The protein below binds the small molecule below.
Small molecule (SMILES): Cc1cn([C@H]2C[C@H](O[P](=O)(O)OC[C@H]3O[C@@H](n4cc(C)c(=O)[nH]c4=O)C[C@@H]3O)[C@@H](CO[P](=O)(O)O[C@H]3C[C@H](n4ccc(=O)[nH]c4=O)O[C@@H]3COP(=O)=O)O2)c(=O)[nH]c1=O

Sequence of chain 28.A:
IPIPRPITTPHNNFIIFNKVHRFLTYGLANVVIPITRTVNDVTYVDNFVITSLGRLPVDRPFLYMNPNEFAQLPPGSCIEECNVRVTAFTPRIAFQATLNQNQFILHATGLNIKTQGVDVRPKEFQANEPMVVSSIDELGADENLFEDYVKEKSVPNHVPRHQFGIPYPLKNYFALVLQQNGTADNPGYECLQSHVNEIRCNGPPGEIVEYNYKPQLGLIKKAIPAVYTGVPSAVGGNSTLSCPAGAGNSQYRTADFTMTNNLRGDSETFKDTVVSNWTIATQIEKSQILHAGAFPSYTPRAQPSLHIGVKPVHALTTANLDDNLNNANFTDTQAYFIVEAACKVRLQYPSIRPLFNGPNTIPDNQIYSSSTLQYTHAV

Binding-site contacts:
Ligand atom O2 contacts residue PRO334 of chain 28.A at 3.8 Å.
Ligand atom C6 contacts residue GLY98 of chain 28.A at 4.1 Å.
Ligand atom C2' contacts residue LEU328 of chain 28.A at 3.7 Å (hydrophobic).
Ligand atom N1 contacts residue PHE333 of chain 28.A at 3.8 Å.
Ligand atom OP1 contacts residue ARG391 of chain 28.A at 3.8 Å.
Ligand atom C2 contacts residue LEU328 of chain 28.A at 3.0 Å (hydrophobic).
Ligand atom C1' contacts residue LEU328 of chain 28.A at 3.9 Å (hydrophobic).
Ligand atom OP2 contacts residue ARG391 of chain 28.A at 3.9 Å.
Ligand atom C4' contacts residue LEU328 of chain 28.A at 4.1 Å (hydrophobic).
Ligand atom O3' contacts residue PHE333 of chain 28.A at 3.5 Å.
Ligand atom N3 contacts residue LEU328 of chain 28.A at 3.9 Å.
Ligand atom O5' contacts residue PHE333 of chain 28.A at 3.8 Å.
Ligand atom O4 contacts residue ALA259 of chain 28.A at 3.2 Å.
Ligand atom OP2 contacts residue GLU102 of chain 28.A at 3.5 Å (salt-bridge).
Ligand atom C4 contacts residue PRO334 of chain 28.A at 3.6 Å (hydrophobic).
Ligand atom OP2 contacts residue GLN252 of chain 28.A at 4.1 Å.
Ligand atom C4' contacts residue GLN252 of chain 28.A at 3.5 Å.
Ligand atom C5' contacts residue GLN252 of chain 28.A at 3.4 Å.
Ligand atom O2 contacts residue LEU328 of chain 28.A at 2.2 Å.
Ligand atom O4' contacts residue PRO334 of chain 28.A at 4.0 Å.
Ligand atom P contacts residue PHE333 of chain 28.A at 3.8 Å.
Ligand atom C1' contacts residue PHE333 of chain 28.A at 3.1 Å (hydrophobic).
Ligand atom C2' contacts residue PHE333 of chain 28.A at 2.9 Å (hydrophobic).
Ligand atom C5' contacts residue PHE333 of chain 28.A at 3.2 Å (hydrophobic).
Ligand atom O4 contacts residue PRO334 of chain 28.A at 3.7 Å.
Ligand atom O4' contacts residue GLN252 of chain 28.A at 3.9 Å.
Ligand atom C2 contacts residue PRO334 of chain 28.A at 3.7 Å (hydrophobic).
Ligand atom OP2 contacts residue PHE333 of chain 28.A at 3.3 Å.
Ligand atom O4 contacts residue GLY98 of chain 28.A at 2.8 Å (h-bond).
Ligand atom C3' contacts residue PHE333 of chain 28.A at 3.8 Å (hydrophobic).
Ligand atom N3 contacts residue PRO334 of chain 28.A at 3.5 Å.
Ligand atom O5' contacts residue GLN252 of chain 28.A at 3.1 Å (h-bond).
Ligand atom OP1 contacts residue GLN252 of chain 28.A at 3.7 Å.
Ligand atom C7 contacts residue TYR336 of chain 28.A at 3.6 Å (hydrophobic).
Ligand atom O5' contacts residue LEU328 of chain 28.A at 3.6 Å.
Ligand atom C5 contacts residue GLY98 of chain 28.A at 2.9 Å.
Ligand atom O4' contacts residue LEU328 of chain 28.A at 3.0 Å.
Ligand atom C6 contacts residue PHE333 of chain 28.A at 3.7 Å (hydrophobic).
Ligand atom C4 contacts residue GLY98 of chain 28.A at 3.2 Å.
Ligand atom N1 contacts residue LEU328 of chain 28.A at 3.8 Å.